Sequence of chain 1.E:
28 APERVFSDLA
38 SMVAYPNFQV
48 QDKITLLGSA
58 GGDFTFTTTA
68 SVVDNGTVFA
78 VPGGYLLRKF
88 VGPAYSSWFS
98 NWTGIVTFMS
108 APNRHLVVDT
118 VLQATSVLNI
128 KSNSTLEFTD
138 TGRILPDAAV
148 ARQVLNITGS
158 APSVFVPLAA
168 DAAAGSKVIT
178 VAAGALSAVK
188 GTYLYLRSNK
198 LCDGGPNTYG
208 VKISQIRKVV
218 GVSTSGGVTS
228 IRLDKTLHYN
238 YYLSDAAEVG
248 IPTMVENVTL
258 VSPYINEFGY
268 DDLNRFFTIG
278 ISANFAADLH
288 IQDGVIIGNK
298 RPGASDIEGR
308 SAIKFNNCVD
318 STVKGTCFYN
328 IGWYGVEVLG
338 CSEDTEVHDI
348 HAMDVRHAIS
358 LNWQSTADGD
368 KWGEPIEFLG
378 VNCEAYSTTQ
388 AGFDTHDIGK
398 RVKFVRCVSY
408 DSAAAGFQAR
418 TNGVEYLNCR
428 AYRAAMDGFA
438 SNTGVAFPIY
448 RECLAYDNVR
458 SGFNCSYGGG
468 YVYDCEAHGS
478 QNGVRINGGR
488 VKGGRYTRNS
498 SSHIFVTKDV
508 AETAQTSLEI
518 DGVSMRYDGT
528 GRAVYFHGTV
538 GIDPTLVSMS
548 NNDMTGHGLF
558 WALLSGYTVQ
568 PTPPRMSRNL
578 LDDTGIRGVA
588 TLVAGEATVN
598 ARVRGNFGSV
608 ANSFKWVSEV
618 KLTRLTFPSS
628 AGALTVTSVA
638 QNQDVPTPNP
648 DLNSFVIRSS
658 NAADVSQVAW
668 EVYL

A protein and the small-molecule ligand that binds it are described below.
Small molecule (SMILES): CC(=O)O[C@H]1[C@H](O)[C@H](O[C@@H]2[C@@H](O)[C@H](O)O[C@H](CO)[C@H]2O)O[C@@H](C)[C@H]1O

Binding-site contacts:
Ligand atom C7 contacts residue LYS311 of chain 1.E at 3.6 Å.
Ligand atom O2 contacts residue ASN359 of chain 1.E at 3.1 Å (h-bond).
Ligand atom O2 contacts residue GLU334 of chain 1.E at 2.6 Å (salt-bridge).
Ligand atom C7 contacts residue 98X1 of chain 1.QA at 3.5 Å.
Ligand atom O4 contacts residue LYS311 of chain 1.E at 3.6 Å.
Ligand atom C8 contacts residue LYS311 of chain 1.E at 3.6 Å.
Ligand atom O5 contacts residue GLY306 of chain 1.E at 3.6 Å.
Ligand atom O5 contacts residue GLU305 of chain 1.E at 3.7 Å.
Ligand atom C2 contacts residue LYS311 of chain 1.E at 3.6 Å.
Ligand atom O2 contacts residue TRP330 of chain 1.E at 3.0 Å (h-bond).
Ligand atom C4 contacts residue GLU305 of chain 1.E at 3.5 Å.
Ligand atom O2 contacts residue TYR331 of chain 1.E at 2.9 Å (h-bond).
Ligand atom C2 contacts residue GLU334 of chain 1.E at 3.5 Å.
Ligand atom O2 contacts residue LYS311 of chain 1.E at 3.6 Å.
Ligand atom C4 contacts residue 98X1 of chain 1.QA at 2.5 Å.
Ligand atom C8 contacts residue 98X1 of chain 1.QA at 3.5 Å.
Ligand atom C3 contacts residue 98X1 of chain 1.QA at 3.5 Å.
Ligand atom O1 contacts residue TRP360 of chain 1.E at 3.8 Å.
Ligand atom O1 contacts residue TYR331 of chain 1.E at 3.2 Å (h-bond).
Ligand atom C5 contacts residue 98X1 of chain 1.QA at 3.6 Å.
Ligand atom O6 contacts residue TRP360 of chain 1.E at 3.8 Å.
Ligand atom O4 contacts residue 98X1 of chain 1.QA at 1.4 Å.
Ligand atom O2 contacts residue ASN359 of chain 1.E at 3.1 Å (h-bond).
Ligand atom C6 contacts residue 98X1 of chain 1.QA at 3.5 Å.
Ligand atom O1 contacts residue GOL1 of chain 1.OA at 2.6 Å (h-bond).
Ligand atom C6 contacts residue TYR206 of chain 1.E at 3.3 Å (hydrophobic).
Ligand atom O4 contacts residue GLY306 of chain 1.E at 3.8 Å.
Ligand atom O4 contacts residue GLU305 of chain 1.E at 2.7 Å (salt-bridge).
Ligand atom C3 contacts residue GLU305 of chain 1.E at 3.7 Å.
Ligand atom O3 contacts residue LYS311 of chain 1.E at 2.8 Å (salt-bridge).
Ligand atom C3 contacts residue LYS311 of chain 1.E at 3.7 Å.
Ligand atom C2 contacts residue ASN359 of chain 1.E at 3.5 Å.
Ligand atom C1 contacts residue GOL1 of chain 1.OA at 3.5 Å.
Ligand atom O6 contacts residue TYR206 of chain 1.E at 2.8 Å (h-bond).
Ligand atom C6 contacts residue TRP360 of chain 1.E at 3.7 Å (hydrophobic).
Ligand atom C5 contacts residue GLU305 of chain 1.E at 3.7 Å.
Ligand atom O1 contacts residue HIS393 of chain 1.E at 2.9 Å (h-bond).
Ligand atom O3 contacts residue 98X1 of chain 1.QA at 3.1 Å (h-bond).
Ligand atom C1 contacts residue TRP360 of chain 1.E at 3.8 Å (hydrophobic).
Ligand atom O5 contacts residue TRP360 of chain 1.E at 3.0 Å (h-bond).